This protein binds this small molecule.
Small molecule (SMILES): CCC1=C(C)C2=N3->[Mo]45(=O)<-N6=C(C=c7c(CCC(=O)O)c(C)c(n74)=C2)C(CCC(=O)O)=C(C)C6=Cc2c(CC)c(C)c(n25)C=C13

Sequence of chain 1.B:
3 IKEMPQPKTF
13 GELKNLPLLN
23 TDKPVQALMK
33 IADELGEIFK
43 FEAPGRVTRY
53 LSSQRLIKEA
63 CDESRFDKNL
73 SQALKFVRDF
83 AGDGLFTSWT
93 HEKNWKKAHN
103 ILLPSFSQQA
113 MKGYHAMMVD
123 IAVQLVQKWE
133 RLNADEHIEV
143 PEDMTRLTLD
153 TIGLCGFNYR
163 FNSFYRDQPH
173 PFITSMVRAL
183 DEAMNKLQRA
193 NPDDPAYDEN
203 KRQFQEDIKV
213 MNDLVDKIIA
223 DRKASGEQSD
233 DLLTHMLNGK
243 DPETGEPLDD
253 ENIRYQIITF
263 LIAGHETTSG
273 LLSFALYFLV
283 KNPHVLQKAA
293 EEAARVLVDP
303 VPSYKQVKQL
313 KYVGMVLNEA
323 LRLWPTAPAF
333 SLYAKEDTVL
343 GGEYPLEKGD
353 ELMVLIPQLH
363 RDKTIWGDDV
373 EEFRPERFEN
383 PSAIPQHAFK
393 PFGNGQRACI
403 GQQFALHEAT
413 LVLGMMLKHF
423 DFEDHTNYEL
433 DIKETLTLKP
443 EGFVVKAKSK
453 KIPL

Binding-site contacts:
Ligand atom O35 contacts residue ARG399 of chain 1.B at 2.8 Å (salt-bridge).
Ligand atom C41 contacts residue THR269 of chain 1.B at 3.4 Å.
Ligand atom O35 contacts residue TRP97 of chain 1.B at 3.6 Å (h-bond).
Ligand atom MO contacts residue CYS401 of chain 1.B at 2.8 Å.
Ligand atom C30 contacts residue PHE88 of chain 1.B at 3.5 Å (hydrophobic).
Ligand atom O contacts residue PHE88 of chain 1.B at 3.4 Å.
Ligand atom C42 contacts residue ALA407 of chain 1.B at 3.5 Å (hydrophobic).
Ligand atom C42 contacts residue PHE394 of chain 1.B at 3.4 Å (hydrophobic).
Ligand atom C07 contacts residue GLY395 of chain 1.B at 3.6 Å.
Ligand atom O12 contacts residue PHE332 of chain 1.B at 3.3 Å.
Ligand atom N14 contacts residue CYS401 of chain 1.B at 3.1 Å (h-bond).
Ligand atom C19 contacts residue GLY266 of chain 1.B at 3.6 Å.
Ligand atom C40 contacts residue THR269 of chain 1.B at 3.2 Å.
Ligand atom O contacts residue ALA265 of chain 1.B at 3.5 Å.
Ligand atom O13 contacts residue LYS70 of chain 1.B at 2.9 Å (salt-bridge).
Ligand atom C39 contacts residue PHE108 of chain 1.B at 3.4 Å (hydrophobic).
Ligand atom O35 contacts residue LEU87 of chain 1.B at 3.3 Å (h-bond).
Ligand atom C16 contacts residue THR269 of chain 1.B at 3.2 Å.
Ligand atom C15 contacts residue THR269 of chain 1.B at 3.1 Å.
Ligand atom C17 contacts residue ALA265 of chain 1.B at 3.4 Å (hydrophobic).
Ligand atom C39 contacts residue GLY403 of chain 1.B at 3.6 Å.
Ligand atom N37 contacts residue CYS401 of chain 1.B at 3.1 Å (h-bond).
Ligand atom C04 contacts residue PRO393 of chain 1.B at 3.4 Å (hydrophobic).
Ligand atom C26 contacts residue ILE402 of chain 1.B at 3.6 Å (hydrophobic).
Ligand atom N31 contacts residue CYS401 of chain 1.B at 3.2 Å.
Ligand atom C11 contacts residue LYS70 of chain 1.B at 3.3 Å.
Ligand atom C18 contacts residue ALA265 of chain 1.B at 3.5 Å (hydrophobic).
Ligand atom C18 contacts residue GLY266 of chain 1.B at 3.5 Å.
Ligand atom O36 contacts residue TRP97 of chain 1.B at 2.8 Å (h-bond).
Ligand atom C29 contacts residue PHE88 of chain 1.B at 3.4 Å (hydrophobic).
Ligand atom C27 contacts residue PHE88 of chain 1.B at 3.5 Å (hydrophobic).
Ligand atom N24 contacts residue CYS401 of chain 1.B at 3.3 Å (h-bond).
Ligand atom C20 contacts residue GLY266 of chain 1.B at 3.5 Å.
Ligand atom C29 contacts residue CYS401 of chain 1.B at 3.5 Å (hydrophobic).
Ligand atom C07 contacts residue PRO393 of chain 1.B at 3.5 Å (hydrophobic).
Ligand atom C28 contacts residue PHE88 of chain 1.B at 3.4 Å (hydrophobic).
Ligand atom C11 contacts residue PHE332 of chain 1.B at 3.5 Å (hydrophobic).
Ligand atom C01 contacts residue PRO393 of chain 1.B at 3.5 Å (hydrophobic).
Ligand atom C38 contacts residue GLY266 of chain 1.B at 3.4 Å.
Ligand atom C33 contacts residue ALA400 of chain 1.B at 3.5 Å (hydrophobic).